Binding-site contacts:
Ligand atom C7 contacts residue ASN252 of chain 1.C at 3.6 Å.
Ligand atom C2 contacts residue ASN252 of chain 1.C at 2.4 Å.
Ligand atom C5 contacts residue THR254 of chain 1.C at 4.5 Å.
Ligand atom C8 contacts residue ASN252 of chain 1.C at 4.0 Å.
Ligand atom O5 contacts residue ILE273 of chain 1.C at 4.2 Å.
Ligand atom C4 contacts residue ASN252 of chain 1.C at 4.3 Å.
Ligand atom C6 contacts residue THR254 of chain 1.C at 3.8 Å.
Ligand atom N2 contacts residue ASN252 of chain 1.C at 2.9 Å (h-bond).
Ligand atom C3 contacts residue ASN252 of chain 1.C at 3.8 Å.
Ligand atom O6 contacts residue ILE273 of chain 1.C at 3.8 Å.
Ligand atom C5 contacts residue GLN377 of chain 1.C at 4.5 Å.
Ligand atom C5 contacts residue ASN252 of chain 1.C at 3.8 Å.
Ligand atom C6 contacts residue ILE273 of chain 1.C at 4.3 Å (hydrophobic).
Ligand atom C1 contacts residue ASN252 of chain 1.C at 1.4 Å.
Ligand atom O5 contacts residue THR254 of chain 1.C at 4.3 Å.
Ligand atom O7 contacts residue ASN252 of chain 1.C at 4.5 Å.
Ligand atom O5 contacts residue ASN252 of chain 1.C at 2.5 Å (h-bond).
Ligand atom C6 contacts residue GLN377 of chain 1.C at 4.0 Å.

A protein and the small-molecule ligand that binds it are described below.
Small molecule (SMILES): CC(=O)N[C@@H]1[C@@H](O)[C@H](O)[C@@H](CO)O[C@H]1O

Sequence of chain 1.C:
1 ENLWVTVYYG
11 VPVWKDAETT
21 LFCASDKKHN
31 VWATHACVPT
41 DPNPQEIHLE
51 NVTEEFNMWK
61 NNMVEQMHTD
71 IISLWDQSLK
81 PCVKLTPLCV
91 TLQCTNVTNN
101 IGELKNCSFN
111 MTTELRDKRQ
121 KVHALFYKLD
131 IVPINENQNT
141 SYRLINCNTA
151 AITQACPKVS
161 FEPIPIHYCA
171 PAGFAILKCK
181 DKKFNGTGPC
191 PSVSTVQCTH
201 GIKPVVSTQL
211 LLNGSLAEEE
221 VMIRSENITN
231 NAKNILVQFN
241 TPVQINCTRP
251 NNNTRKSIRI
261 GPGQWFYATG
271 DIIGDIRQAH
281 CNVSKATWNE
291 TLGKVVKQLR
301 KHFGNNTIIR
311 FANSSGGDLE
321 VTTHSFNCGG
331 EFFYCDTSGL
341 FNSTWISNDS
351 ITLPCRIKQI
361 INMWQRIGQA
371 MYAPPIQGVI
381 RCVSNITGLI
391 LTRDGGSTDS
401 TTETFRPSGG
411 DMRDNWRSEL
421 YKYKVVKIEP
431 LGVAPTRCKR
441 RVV